Sequence of chain 1.A:
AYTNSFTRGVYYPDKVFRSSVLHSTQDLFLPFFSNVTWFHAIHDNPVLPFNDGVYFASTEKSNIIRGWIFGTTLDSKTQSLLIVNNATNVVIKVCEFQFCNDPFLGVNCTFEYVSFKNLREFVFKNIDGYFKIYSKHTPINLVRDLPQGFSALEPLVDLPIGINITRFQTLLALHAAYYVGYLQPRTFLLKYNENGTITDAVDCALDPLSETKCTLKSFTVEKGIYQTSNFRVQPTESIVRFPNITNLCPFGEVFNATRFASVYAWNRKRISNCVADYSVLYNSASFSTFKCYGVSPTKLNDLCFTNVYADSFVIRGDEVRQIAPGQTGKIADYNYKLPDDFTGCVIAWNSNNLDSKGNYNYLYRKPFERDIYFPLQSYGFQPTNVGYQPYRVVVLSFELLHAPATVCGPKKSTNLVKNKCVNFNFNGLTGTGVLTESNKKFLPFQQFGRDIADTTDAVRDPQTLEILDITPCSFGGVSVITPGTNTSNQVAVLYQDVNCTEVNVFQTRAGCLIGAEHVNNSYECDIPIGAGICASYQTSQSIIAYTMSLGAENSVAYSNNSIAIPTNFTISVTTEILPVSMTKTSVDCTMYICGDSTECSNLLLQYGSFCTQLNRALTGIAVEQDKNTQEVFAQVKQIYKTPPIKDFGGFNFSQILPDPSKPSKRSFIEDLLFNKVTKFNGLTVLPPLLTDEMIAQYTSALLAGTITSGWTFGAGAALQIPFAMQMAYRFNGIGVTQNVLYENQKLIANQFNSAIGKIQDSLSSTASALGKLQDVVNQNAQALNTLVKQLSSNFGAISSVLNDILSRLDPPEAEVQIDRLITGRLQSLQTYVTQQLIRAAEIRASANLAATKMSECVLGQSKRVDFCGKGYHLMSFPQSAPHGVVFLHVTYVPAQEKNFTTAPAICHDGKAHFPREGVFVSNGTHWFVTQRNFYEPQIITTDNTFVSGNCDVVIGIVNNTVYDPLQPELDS

Binding-site contacts:
Ligand atom C8 contacts residue PRO330 of chain 1.A at 3.6 Å (hydrophobic).
Ligand atom C5 contacts residue ASN331 of chain 1.A at 3.6 Å.
Ligand atom N2 contacts residue ASN331 of chain 1.A at 3.0 Å (h-bond).
Ligand atom C1 contacts residue GLN580 of chain 1.A at 4.0 Å.
Ligand atom C2 contacts residue GLN580 of chain 1.A at 4.1 Å.
Ligand atom C7 contacts residue ASN331 of chain 1.A at 4.0 Å.
Ligand atom O7 contacts residue ASN331 of chain 1.A at 4.0 Å.
Ligand atom C8 contacts residue ASN331 of chain 1.A at 4.2 Å.
Ligand atom C4 contacts residue ASN331 of chain 1.A at 4.3 Å.
Ligand atom O5 contacts residue ASN331 of chain 1.A at 2.4 Å (h-bond).
Ligand atom C7 contacts residue PRO579 of chain 1.A at 4.5 Å (hydrophobic).
Ligand atom C1 contacts residue ASN331 of chain 1.A at 1.4 Å.
Ligand atom N2 contacts residue GLN580 of chain 1.A at 3.9 Å.
Ligand atom O3 contacts residue GLN580 of chain 1.A at 4.2 Å.
Ligand atom N2 contacts residue PRO579 of chain 1.A at 4.3 Å.
Ligand atom C2 contacts residue ASN331 of chain 1.A at 2.5 Å.
Ligand atom C8 contacts residue PRO579 of chain 1.A at 3.6 Å (hydrophobic).
Ligand atom C4 contacts residue GLN580 of chain 1.A at 4.4 Å.
Ligand atom C3 contacts residue GLN580 of chain 1.A at 3.5 Å.
Ligand atom C3 contacts residue ASN331 of chain 1.A at 3.8 Å.

The small molecule below binds the protein below.
Small molecule (SMILES): CC(=O)N[C@@H]1[C@@H](O)[C@H](O)[C@@H](CO)O[C@H]1O